This protein binds this small molecule.
Small molecule (SMILES): CC(=O)N[C@H]1[C@H](O[C@H]2[C@H](O)[C@@H](NC(C)=O)CO[C@@H]2CO)O[C@H](CO)[C@@H](O[C@@H]2O[C@H](CO[C@H]3O[C@H](CO)[C@@H](O)[C@H](O)[C@@H]3O)[C@@H](O)[C@H](O[C@H]3O[C@H](CO)[C@@H](O)[C@H](O)[C@@H]3O[C@H]3O[C@H](CO)[C@@H](O)[C@H](O)[C@@H]3O)[C@@H]2O)[C@@H]1O

Sequence of chain 1.C:
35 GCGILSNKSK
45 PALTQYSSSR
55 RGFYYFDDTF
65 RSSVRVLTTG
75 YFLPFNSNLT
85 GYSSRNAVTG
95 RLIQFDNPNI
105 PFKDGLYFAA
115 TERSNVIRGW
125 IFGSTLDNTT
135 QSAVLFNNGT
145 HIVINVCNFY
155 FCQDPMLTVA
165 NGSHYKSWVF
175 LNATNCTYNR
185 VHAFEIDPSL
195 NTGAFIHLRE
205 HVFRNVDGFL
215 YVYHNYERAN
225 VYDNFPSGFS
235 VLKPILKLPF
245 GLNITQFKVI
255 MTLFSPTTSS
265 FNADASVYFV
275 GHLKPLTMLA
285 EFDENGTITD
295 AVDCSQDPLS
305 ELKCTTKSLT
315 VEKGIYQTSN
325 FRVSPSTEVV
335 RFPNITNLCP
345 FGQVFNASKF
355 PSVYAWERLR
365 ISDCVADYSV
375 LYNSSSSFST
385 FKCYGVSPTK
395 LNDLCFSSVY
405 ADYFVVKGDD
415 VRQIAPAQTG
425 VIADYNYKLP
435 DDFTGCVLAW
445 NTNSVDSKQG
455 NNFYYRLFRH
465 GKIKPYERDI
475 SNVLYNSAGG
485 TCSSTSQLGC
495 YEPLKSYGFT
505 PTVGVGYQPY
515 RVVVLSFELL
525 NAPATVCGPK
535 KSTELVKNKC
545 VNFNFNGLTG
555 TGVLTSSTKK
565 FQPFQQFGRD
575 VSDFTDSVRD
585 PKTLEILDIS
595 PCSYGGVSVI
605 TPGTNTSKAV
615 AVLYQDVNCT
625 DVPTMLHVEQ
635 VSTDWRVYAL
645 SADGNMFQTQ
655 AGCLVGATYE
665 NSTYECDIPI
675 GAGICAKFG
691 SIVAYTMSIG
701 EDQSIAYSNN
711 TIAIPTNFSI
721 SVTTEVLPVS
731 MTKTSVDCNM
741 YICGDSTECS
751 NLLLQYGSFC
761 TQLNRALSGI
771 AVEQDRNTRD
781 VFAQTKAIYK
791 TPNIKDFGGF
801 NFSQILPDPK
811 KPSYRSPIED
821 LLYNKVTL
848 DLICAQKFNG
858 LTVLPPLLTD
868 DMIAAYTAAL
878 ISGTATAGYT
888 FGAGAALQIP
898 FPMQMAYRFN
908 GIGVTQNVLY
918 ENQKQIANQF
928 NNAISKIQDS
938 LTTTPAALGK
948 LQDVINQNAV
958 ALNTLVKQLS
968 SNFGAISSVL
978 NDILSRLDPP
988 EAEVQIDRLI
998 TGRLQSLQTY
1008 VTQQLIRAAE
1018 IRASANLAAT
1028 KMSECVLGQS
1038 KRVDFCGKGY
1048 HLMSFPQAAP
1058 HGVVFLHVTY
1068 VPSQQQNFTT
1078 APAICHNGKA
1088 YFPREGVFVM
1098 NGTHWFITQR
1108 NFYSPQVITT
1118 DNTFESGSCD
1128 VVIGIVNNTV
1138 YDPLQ

Sequence of chain 1.A:
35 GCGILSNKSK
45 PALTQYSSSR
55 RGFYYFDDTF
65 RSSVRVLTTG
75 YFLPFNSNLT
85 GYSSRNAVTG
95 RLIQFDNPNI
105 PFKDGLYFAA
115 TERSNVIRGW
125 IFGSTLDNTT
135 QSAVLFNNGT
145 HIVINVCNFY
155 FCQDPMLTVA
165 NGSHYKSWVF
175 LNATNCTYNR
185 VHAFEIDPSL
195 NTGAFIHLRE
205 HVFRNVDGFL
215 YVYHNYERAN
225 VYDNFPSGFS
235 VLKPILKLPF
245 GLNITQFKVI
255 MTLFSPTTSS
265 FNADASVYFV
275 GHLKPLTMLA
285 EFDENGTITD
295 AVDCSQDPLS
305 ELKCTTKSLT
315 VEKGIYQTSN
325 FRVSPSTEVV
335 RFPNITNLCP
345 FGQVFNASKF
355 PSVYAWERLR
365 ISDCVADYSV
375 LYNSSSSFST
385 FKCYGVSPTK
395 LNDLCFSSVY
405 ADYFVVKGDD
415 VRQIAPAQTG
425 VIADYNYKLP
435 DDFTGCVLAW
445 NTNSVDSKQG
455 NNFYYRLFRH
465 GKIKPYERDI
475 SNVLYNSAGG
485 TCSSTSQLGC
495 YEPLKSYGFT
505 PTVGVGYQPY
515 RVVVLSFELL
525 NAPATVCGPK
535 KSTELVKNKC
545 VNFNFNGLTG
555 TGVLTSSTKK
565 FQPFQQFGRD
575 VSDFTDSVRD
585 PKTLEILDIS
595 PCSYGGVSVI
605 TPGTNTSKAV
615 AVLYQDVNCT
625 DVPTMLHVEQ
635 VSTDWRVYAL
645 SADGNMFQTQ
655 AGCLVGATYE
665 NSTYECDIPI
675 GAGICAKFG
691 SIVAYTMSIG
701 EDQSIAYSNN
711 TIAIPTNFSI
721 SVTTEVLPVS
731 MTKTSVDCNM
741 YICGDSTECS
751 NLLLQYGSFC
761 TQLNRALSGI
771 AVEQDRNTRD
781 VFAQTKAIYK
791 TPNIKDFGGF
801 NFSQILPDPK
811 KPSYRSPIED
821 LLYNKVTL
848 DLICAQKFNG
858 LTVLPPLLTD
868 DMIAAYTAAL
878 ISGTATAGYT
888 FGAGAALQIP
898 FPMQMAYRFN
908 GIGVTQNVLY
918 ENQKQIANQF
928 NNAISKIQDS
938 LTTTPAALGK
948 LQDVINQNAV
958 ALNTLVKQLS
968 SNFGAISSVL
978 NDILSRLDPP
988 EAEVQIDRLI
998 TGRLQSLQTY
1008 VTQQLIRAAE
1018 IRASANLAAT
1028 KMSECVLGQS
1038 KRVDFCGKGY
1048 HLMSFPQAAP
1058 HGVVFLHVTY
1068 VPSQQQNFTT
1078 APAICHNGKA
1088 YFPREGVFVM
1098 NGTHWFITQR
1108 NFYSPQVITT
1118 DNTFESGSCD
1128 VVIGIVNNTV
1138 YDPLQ

Binding-site contacts:
Ligand atom C1 contacts residue THR249 of chain 1.A at 3.9 Å.
Ligand atom C8 contacts residue LYS466 of chain 1.C at 3.6 Å.
Ligand atom C5 contacts residue SER128 of chain 1.A at 3.9 Å.
Ligand atom C6 contacts residue HIS464 of chain 1.C at 3.6 Å.
Ligand atom O5 contacts residue SER128 of chain 1.A at 3.5 Å.
Ligand atom C7 contacts residue LYS466 of chain 1.C at 4.0 Å.
Ligand atom O2 contacts residue GLY483 of chain 1.C at 3.6 Å.
Ligand atom C8 contacts residue LYS468 of chain 1.C at 3.9 Å.
Ligand atom C5 contacts residue ASN247 of chain 1.A at 3.7 Å.
Ligand atom O3 contacts residue GLY483 of chain 1.C at 3.6 Å.
Ligand atom C2 contacts residue ASN247 of chain 1.A at 2.5 Å.
Ligand atom C7 contacts residue ARG463 of chain 1.C at 3.9 Å.
Ligand atom C1 contacts residue SER128 of chain 1.A at 4.1 Å.
Ligand atom C5 contacts residue HIS464 of chain 1.C at 3.9 Å.
Ligand atom O4 contacts residue HIS464 of chain 1.C at 4.2 Å.
Ligand atom C8 contacts residue ASN247 of chain 1.A at 3.9 Å.
Ligand atom C3 contacts residue SER481 of chain 1.C at 3.8 Å.
Ligand atom O7 contacts residue ASN247 of chain 1.A at 4.3 Å.
Ligand atom C6 contacts residue THR129 of chain 1.A at 4.0 Å.
Ligand atom C7 contacts residue ASN247 of chain 1.A at 3.6 Å.
Ligand atom O4 contacts residue HIS464 of chain 1.C at 3.7 Å.
Ligand atom O7 contacts residue ARG463 of chain 1.C at 2.9 Å (salt-bridge).
Ligand atom C3 contacts residue GLY483 of chain 1.C at 3.8 Å.
Ligand atom C1 contacts residue ASN247 of chain 1.A at 1.5 Å.
Ligand atom C2 contacts residue ALA482 of chain 1.C at 3.7 Å (hydrophobic).
Ligand atom C2 contacts residue HIS464 of chain 1.C at 4.2 Å.
Ligand atom C3 contacts residue ALA482 of chain 1.C at 3.7 Å (hydrophobic).
Ligand atom O7 contacts residue LYS466 of chain 1.C at 3.5 Å (salt-bridge).
Ligand atom O4 contacts residue SER481 of chain 1.C at 3.8 Å.
Ligand atom O3 contacts residue GLY483 of chain 1.C at 3.8 Å.
Ligand atom C3 contacts residue ASN247 of chain 1.A at 3.9 Å.
Ligand atom O6 contacts residue THR129 of chain 1.A at 4.2 Å.
Ligand atom O3 contacts residue SER481 of chain 1.C at 2.9 Å (h-bond).
Ligand atom O2 contacts residue GLY484 of chain 1.C at 3.4 Å (h-bond).
Ligand atom C6 contacts residue SER128 of chain 1.A at 3.9 Å.
Ligand atom O3 contacts residue ALA482 of chain 1.C at 3.3 Å.
Ligand atom C8 contacts residue THR129 of chain 1.A at 4.2 Å.
Ligand atom O6 contacts residue HIS464 of chain 1.C at 3.9 Å.
Ligand atom O5 contacts residue ASN247 of chain 1.A at 2.4 Å (h-bond).
Ligand atom N2 contacts residue ASN247 of chain 1.A at 2.7 Å (h-bond).